Sequence of chain 2.B:
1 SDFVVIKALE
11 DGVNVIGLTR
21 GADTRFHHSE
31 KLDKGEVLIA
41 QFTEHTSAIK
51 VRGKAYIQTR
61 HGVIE

Binding-site contacts:
Ligand atom CH2 contacts residue GLY17 of chain 2.C at 3.5 Å.
Ligand atom CB contacts residue THR19 of chain 2.B at 3.7 Å.
Ligand atom OXT contacts residue THR46 of chain 2.C at 2.8 Å (h-bond).
Ligand atom O contacts residue ARG20 of chain 2.B at 3.5 Å.
Ligand atom N contacts residue ASP23 of chain 2.B at 3.0 Å (salt-bridge).
Ligand atom N contacts residue THR19 of chain 2.B at 2.8 Å (h-bond).
Ligand atom C contacts residue SER47 of chain 2.B at 3.5 Å.
Ligand atom N contacts residue THR24 of chain 2.B at 2.8 Å (h-bond).
Ligand atom CZ3 contacts residue HIS28 of chain 2.C at 4.0 Å.
Ligand atom CD1 contacts residue THR43 of chain 2.C at 3.9 Å.
Ligand atom O contacts residue SER47 of chain 2.B at 2.9 Å (h-bond).
Ligand atom CZ2 contacts residue THR46 of chain 2.C at 4.0 Å.
Ligand atom O contacts residue GLY21 of chain 2.B at 3.0 Å (h-bond).
Ligand atom CA contacts residue THR24 of chain 2.B at 3.2 Å.
Ligand atom N contacts residue GLY21 of chain 2.B at 2.8 Å (h-bond).
Ligand atom CA contacts residue SER47 of chain 2.B at 3.9 Å.
Ligand atom OXT contacts residue GLY21 of chain 2.B at 3.9 Å.
Ligand atom CE2 contacts residue GLN41 of chain 2.C at 3.9 Å.
Ligand atom CZ3 contacts residue GLY17 of chain 2.C at 3.6 Å.
Ligand atom CB contacts residue THR24 of chain 2.B at 3.6 Å.
Ligand atom CB contacts residue SER47 of chain 2.B at 3.4 Å.
Ligand atom CZ2 contacts residue ALA40 of chain 2.C at 3.9 Å (hydrophobic).
Ligand atom O contacts residue THR19 of chain 2.B at 3.9 Å.
Ligand atom CD2 contacts residue THR46 of chain 2.C at 4.0 Å.
Ligand atom C contacts residue GLY21 of chain 2.B at 3.4 Å.
Ligand atom CA contacts residue THR19 of chain 2.B at 3.7 Å.
Ligand atom O contacts residue THR43 of chain 2.C at 3.6 Å.
Ligand atom NE1 contacts residue GLN41 of chain 2.C at 2.8 Å (h-bond).
Ligand atom C contacts residue THR46 of chain 2.C at 3.9 Å.
Ligand atom CZ2 contacts residue ILE49 of chain 2.C at 3.9 Å (hydrophobic).
Ligand atom C contacts residue THR43 of chain 2.C at 3.5 Å.
Ligand atom CD1 contacts residue SER47 of chain 2.B at 3.5 Å.
Ligand atom CE3 contacts residue HIS28 of chain 2.C at 4.0 Å.
Ligand atom OXT contacts residue THR43 of chain 2.C at 2.6 Å (h-bond).
Ligand atom OXT contacts residue HIS45 of chain 2.C at 3.9 Å.
Ligand atom CA contacts residue GLY21 of chain 2.B at 3.5 Å.
Ligand atom CE3 contacts residue HIS27 of chain 2.C at 3.9 Å.
Ligand atom CD1 contacts residue GLN41 of chain 2.C at 3.6 Å.
Ligand atom CG contacts residue SER47 of chain 2.B at 3.8 Å.
Ligand atom NE1 contacts residue ALA40 of chain 2.C at 3.9 Å.

The protein below binds the small molecule below.
Small molecule (SMILES): N[C@@H](Cc1c[nH]c2ccccc12)C(=O)O

Sequence of chain 2.C:
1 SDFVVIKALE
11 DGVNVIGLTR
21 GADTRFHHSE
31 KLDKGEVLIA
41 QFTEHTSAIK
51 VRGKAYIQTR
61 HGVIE